Sequence of chain 1.Q:
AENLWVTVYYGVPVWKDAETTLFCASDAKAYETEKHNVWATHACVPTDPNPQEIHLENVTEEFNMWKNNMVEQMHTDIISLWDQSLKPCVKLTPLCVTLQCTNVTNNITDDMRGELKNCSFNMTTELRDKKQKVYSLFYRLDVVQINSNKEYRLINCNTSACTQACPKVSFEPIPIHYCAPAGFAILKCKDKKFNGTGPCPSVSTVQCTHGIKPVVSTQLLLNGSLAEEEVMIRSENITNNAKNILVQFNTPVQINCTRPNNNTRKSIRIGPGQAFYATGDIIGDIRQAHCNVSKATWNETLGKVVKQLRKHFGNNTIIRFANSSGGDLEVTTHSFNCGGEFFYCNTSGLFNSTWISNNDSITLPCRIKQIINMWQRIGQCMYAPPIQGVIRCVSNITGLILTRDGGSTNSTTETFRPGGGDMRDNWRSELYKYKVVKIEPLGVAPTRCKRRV

This small molecule binds to this protein.
Small molecule (SMILES): CC(=O)N[C@@H]1[C@@H](O)[C@H](O)[C@@H](CO)O[C@H]1O

Binding-site contacts:
Ligand atom O7 contacts residue ASN324 of chain 1.Q at 3.4 Å (h-bond).
Ligand atom C5 contacts residue ASN324 of chain 1.Q at 3.7 Å.
Ligand atom O5 contacts residue ASN324 of chain 1.Q at 2.5 Å (h-bond).
Ligand atom N2 contacts residue ASN324 of chain 1.Q at 2.8 Å (h-bond).
Ligand atom C3 contacts residue ASN324 of chain 1.Q at 3.8 Å.
Ligand atom C4 contacts residue ASN324 of chain 1.Q at 4.3 Å.
Ligand atom C1 contacts residue ASN324 of chain 1.Q at 1.4 Å.
Ligand atom C8 contacts residue ASN324 of chain 1.Q at 4.4 Å.
Ligand atom C7 contacts residue ASN324 of chain 1.Q at 3.3 Å.
Ligand atom C2 contacts residue ASN324 of chain 1.Q at 2.4 Å.